A small-molecule ligand and the protein it binds are described below.
Small molecule (SMILES): CN1CCC[C@@H](OC(=O)c2ccco2)C1

Sequence of chain 2.B:
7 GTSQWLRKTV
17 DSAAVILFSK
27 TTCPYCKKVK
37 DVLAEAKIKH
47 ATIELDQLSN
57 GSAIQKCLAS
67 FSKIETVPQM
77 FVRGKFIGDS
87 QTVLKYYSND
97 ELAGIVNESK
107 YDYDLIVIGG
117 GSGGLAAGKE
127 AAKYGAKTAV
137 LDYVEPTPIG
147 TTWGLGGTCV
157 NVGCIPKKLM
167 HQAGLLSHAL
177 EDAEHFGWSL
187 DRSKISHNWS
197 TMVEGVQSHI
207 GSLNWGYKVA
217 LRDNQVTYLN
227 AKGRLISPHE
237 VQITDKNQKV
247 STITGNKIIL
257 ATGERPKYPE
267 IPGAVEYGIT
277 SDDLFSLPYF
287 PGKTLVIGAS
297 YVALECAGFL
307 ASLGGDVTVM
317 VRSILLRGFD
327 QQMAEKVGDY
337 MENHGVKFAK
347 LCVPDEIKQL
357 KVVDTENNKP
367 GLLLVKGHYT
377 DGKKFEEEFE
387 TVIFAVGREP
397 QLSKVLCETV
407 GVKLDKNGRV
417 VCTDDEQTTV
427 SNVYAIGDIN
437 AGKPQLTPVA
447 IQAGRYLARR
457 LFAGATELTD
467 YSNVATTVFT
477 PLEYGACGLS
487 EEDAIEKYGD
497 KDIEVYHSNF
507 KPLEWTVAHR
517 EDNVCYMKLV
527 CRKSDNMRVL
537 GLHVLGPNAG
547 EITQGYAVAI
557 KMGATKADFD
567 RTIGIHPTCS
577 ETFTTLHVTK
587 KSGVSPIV

Binding-site contacts:
Ligand atom C11 contacts residue LYS346 of chain 2.B at 3.7 Å.
Ligand atom C14 contacts residue PHE344 of chain 2.B at 3.8 Å (hydrophobic).
Ligand atom O15 contacts residue LEU321 of chain 2.B at 3.6 Å.
Ligand atom O10 contacts residue LYS346 of chain 2.B at 3.7 Å.
Ligand atom C13 contacts residue LYS346 of chain 2.B at 4.2 Å.
Ligand atom O08 contacts residue LEU321 of chain 2.B at 4.2 Å.
Ligand atom C09 contacts residue LYS346 of chain 2.B at 4.0 Å.
Ligand atom C12 contacts residue LYS346 of chain 2.B at 4.0 Å.
Ligand atom C13 contacts residue GLU338 of chain 2.B at 3.9 Å.
Ligand atom C12 contacts residue GLU331 of chain 2.B at 3.6 Å.
Ligand atom O08 contacts residue GLU331 of chain 2.B at 3.6 Å.
Ligand atom C13 contacts residue GLY334 of chain 2.B at 3.5 Å.
Ligand atom C13 contacts residue ASP335 of chain 2.B at 3.4 Å.
Ligand atom C14 contacts residue LYS346 of chain 2.B at 4.0 Å.
Ligand atom O15 contacts residue PHE344 of chain 2.B at 3.2 Å.
Ligand atom C14 contacts residue GLU338 of chain 2.B at 3.7 Å.
Ligand atom O10 contacts residue LEU321 of chain 2.B at 3.7 Å.
Ligand atom C14 contacts residue LEU321 of chain 2.B at 3.9 Å (hydrophobic).
Ligand atom C06 contacts residue ILE320 of chain 2.B at 4.3 Å (hydrophobic).
Ligand atom N02 contacts residue GLU331 of chain 2.B at 3.3 Å (salt-bridge).
Ligand atom C13 contacts residue GLU331 of chain 2.B at 4.4 Å.
Ligand atom C11 contacts residue LEU321 of chain 2.B at 3.6 Å (hydrophobic).
Ligand atom C07 contacts residue GLU331 of chain 2.B at 3.9 Å.
Ligand atom C05 contacts residue SER319 of chain 2.B at 3.7 Å.
Ligand atom O10 contacts residue VAL317 of chain 2.B at 3.6 Å.
Ligand atom C11 contacts residue GLU331 of chain 2.B at 4.4 Å.
Ligand atom C09 contacts residue LEU321 of chain 2.B at 3.8 Å (hydrophobic).
Ligand atom C07 contacts residue ILE320 of chain 2.B at 3.9 Å (hydrophobic).
Ligand atom C06 contacts residue SER319 of chain 2.B at 3.6 Å.
Ligand atom C14 contacts residue GLY334 of chain 2.B at 3.5 Å.
Ligand atom C12 contacts residue ASP335 of chain 2.B at 4.1 Å.
Ligand atom C07 contacts residue SER319 of chain 2.B at 3.5 Å.
Ligand atom O15 contacts residue LYS346 of chain 2.B at 3.6 Å.
Ligand atom C01 contacts residue GLU331 of chain 2.B at 3.7 Å.
Ligand atom C04 contacts residue LYS346 of chain 2.B at 4.3 Å.
Ligand atom O10 contacts residue PHE344 of chain 2.B at 4.3 Å.
Ligand atom C14 contacts residue ASP335 of chain 2.B at 4.2 Å.
Ligand atom C12 contacts residue LEU321 of chain 2.B at 3.9 Å (hydrophobic).
Ligand atom C05 contacts residue LYS346 of chain 2.B at 4.0 Å.
Ligand atom C13 contacts residue LEU321 of chain 2.B at 4.1 Å (hydrophobic).